Sequence of chain 1.A:
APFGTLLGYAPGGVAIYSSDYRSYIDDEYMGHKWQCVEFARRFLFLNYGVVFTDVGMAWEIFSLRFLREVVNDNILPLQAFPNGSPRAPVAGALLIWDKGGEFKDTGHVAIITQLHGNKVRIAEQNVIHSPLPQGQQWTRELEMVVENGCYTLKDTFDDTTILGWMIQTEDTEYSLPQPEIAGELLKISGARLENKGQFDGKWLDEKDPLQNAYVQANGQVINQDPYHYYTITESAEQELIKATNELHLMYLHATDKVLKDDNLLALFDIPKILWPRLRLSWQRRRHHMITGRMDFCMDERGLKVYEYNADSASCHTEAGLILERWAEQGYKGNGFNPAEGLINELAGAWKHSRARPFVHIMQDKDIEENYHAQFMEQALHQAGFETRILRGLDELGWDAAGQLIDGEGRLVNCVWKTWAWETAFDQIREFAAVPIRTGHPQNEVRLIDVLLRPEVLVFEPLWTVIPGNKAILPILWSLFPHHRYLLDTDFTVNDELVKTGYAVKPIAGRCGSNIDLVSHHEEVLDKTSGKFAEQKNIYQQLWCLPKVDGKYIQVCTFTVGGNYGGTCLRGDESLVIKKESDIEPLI

The protein below binds the small molecule below.
Small molecule (SMILES): Nc1ncnc2c1ncn2[C@@H]1O[C@H](CO[P](=O)(O)O[P](=O)(O)NP(=O)(O)O)[C@@H](O)[C@H]1O

Binding-site contacts:
Ligand atom N6 contacts residue GLN569 of chain 1.A at 2.7 Å (h-bond).
Ligand atom PG contacts residue MG1 of chain 1.D at 2.9 Å.
Ligand atom O2B contacts residue GLY537 of chain 1.A at 3.1 Å (h-bond).
Ligand atom O3G contacts residue MG1 of chain 1.C at 2.3 Å.
Ligand atom O3' contacts residue ILE605 of chain 1.A at 3.2 Å.
Ligand atom O1B contacts residue GLY540 of chain 1.A at 2.5 Å (h-bond).
Ligand atom O1B contacts residue CYS539 of chain 1.A at 3.3 Å (h-bond).
Ligand atom N1 contacts residue TRP571 of chain 1.A at 2.9 Å (h-bond).
Ligand atom O2' contacts residue LEU603 of chain 1.A at 2.8 Å (h-bond).
Ligand atom O2G contacts residue ASN332 of chain 1.A at 3.2 Å (h-bond).
Ligand atom O3G contacts residue GLU330 of chain 1.A at 3.1 Å (salt-bridge).
Ligand atom O1A contacts residue LYS533 of chain 1.A at 2.7 Å (salt-bridge).
Ligand atom O2B contacts residue LYS498 of chain 1.A at 2.8 Å (salt-bridge).
Ligand atom O2A contacts residue ASP318 of chain 1.A at 3.4 Å (salt-bridge).
Ligand atom O2' contacts residue ILE605 of chain 1.A at 2.9 Å (h-bond).
Ligand atom O2A contacts residue GLU330 of chain 1.A at 3.0 Å (salt-bridge).
Ligand atom O2G contacts residue ARG316 of chain 1.A at 3.3 Å (salt-bridge).
Ligand atom N3B contacts residue GLU330 of chain 1.A at 2.4 Å (salt-bridge).
Ligand atom C3' contacts residue GLN582 of chain 1.A at 3.4 Å.
Ligand atom O2' contacts residue LEU573 of chain 1.A at 3.4 Å.
Ligand atom N7 contacts residue GLN568 of chain 1.A at 3.4 Å (h-bond).
Ligand atom N7 contacts residue TYR329 of chain 1.A at 3.3 Å.
Ligand atom O2G contacts residue MG1 of chain 1.D at 2.4 Å.
Ligand atom O3' contacts residue GLN582 of chain 1.A at 2.7 Å (h-bond).
Ligand atom N7 contacts residue LYS533 of chain 1.A at 2.9 Å (salt-bridge).
Ligand atom O1B contacts residue ARG538 of chain 1.A at 3.2 Å.
Ligand atom PB contacts residue GLU330 of chain 1.A at 3.4 Å.
Ligand atom O2G contacts residue GLU330 of chain 1.A at 3.0 Å (salt-bridge).
Ligand atom PA contacts residue MG1 of chain 1.D at 3.3 Å.
Ligand atom O2B contacts residue MG1 of chain 1.C at 2.3 Å.
Ligand atom O2A contacts residue MG1 of chain 1.D at 1.9 Å.
Ligand atom C8 contacts residue LYS533 of chain 1.A at 3.3 Å.
Ligand atom C2 contacts residue TRP571 of chain 1.A at 3.1 Å (hydrophobic).
Ligand atom N3B contacts residue MG1 of chain 1.D at 2.3 Å.
Ligand atom O3G contacts residue ASN332 of chain 1.A at 3.1 Å (h-bond).
Ligand atom N6 contacts residue GLN568 of chain 1.A at 3.0 Å (h-bond).
Ligand atom PG contacts residue GLU330 of chain 1.A at 2.9 Å.
Ligand atom C5 contacts residue TYR329 of chain 1.A at 3.3 Å (hydrophobic).
Ligand atom O2B contacts residue GLU330 of chain 1.A at 2.4 Å (salt-bridge).
Ligand atom O1G contacts residue CYS539 of chain 1.A at 2.7 Å (h-bond).